Sequence of chain 1.C:
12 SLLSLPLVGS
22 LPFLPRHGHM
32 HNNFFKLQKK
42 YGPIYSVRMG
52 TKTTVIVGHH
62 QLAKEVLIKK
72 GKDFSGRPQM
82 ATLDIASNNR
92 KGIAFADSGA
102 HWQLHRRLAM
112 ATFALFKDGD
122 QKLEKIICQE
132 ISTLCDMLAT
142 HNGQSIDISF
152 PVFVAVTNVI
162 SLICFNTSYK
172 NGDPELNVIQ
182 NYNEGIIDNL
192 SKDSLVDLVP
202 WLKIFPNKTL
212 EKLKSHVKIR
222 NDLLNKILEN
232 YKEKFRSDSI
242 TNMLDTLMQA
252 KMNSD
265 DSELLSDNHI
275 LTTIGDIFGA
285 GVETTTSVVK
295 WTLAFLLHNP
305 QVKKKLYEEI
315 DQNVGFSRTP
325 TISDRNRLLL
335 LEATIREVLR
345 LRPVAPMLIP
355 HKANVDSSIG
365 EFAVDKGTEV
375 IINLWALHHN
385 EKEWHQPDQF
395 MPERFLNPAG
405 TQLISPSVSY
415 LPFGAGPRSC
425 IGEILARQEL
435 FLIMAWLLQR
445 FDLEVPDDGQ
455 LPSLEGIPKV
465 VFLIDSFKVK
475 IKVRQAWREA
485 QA

A small-molecule ligand and the protein it binds are described below.
Small molecule (SMILES): [C-]#[N+][C@H](C)[C@@H]1CC[C@@H]2[C@@H]3CC[C@H]4C[C@@H](OC=O)CC[C@]4(C)[C@H]3CC[C@@]21C

Binding-site contacts:
Ligand atom C18 contacts residue PHE24 of chain 1.C at 3.2 Å (hydrophobic).
Ligand atom N22 contacts residue TRP202 of chain 1.A at 4.0 Å.
Ligand atom C15 contacts residue LYS37 of chain 1.C at 3.3 Å.
Ligand atom C18 contacts residue LEU25 of chain 1.C at 3.6 Å (hydrophobic).
Ligand atom C12 contacts residue LEU38 of chain 1.C at 3.7 Å (hydrophobic).
Ligand atom C15 contacts residue LEU38 of chain 1.C at 3.9 Å (hydrophobic).
Ligand atom C17 contacts residue PHE24 of chain 1.C at 4.0 Å (hydrophobic).
Ligand atom C01 contacts residue PHE35 of chain 1.C at 3.8 Å (hydrophobic).
Ligand atom O14 contacts residue ASN34 of chain 1.C at 3.9 Å.
Ligand atom C02 contacts residue PRO26 of chain 1.C at 4.2 Å (hydrophobic).
Ligand atom C07 contacts residue MET31 of chain 1.C at 3.6 Å (hydrophobic).
Ligand atom C09 contacts residue LEU25 of chain 1.C at 4.0 Å (hydrophobic).
Ligand atom C10 contacts residue PHE24 of chain 1.C at 3.1 Å (hydrophobic).
Ligand atom C06 contacts residue MET31 of chain 1.C at 3.7 Å (hydrophobic).
Ligand atom C07 contacts residue PRO26 of chain 1.C at 3.7 Å (hydrophobic).
Ligand atom C19 contacts residue PRO26 of chain 1.C at 4.2 Å (hydrophobic).
Ligand atom C26 contacts residue PHE35 of chain 1.C at 3.2 Å (hydrophobic).
Ligand atom C03 contacts residue ASN34 of chain 1.C at 3.4 Å.
Ligand atom C02 contacts residue ASN34 of chain 1.C at 4.1 Å.
Ligand atom C19 contacts residue LEU25 of chain 1.C at 3.4 Å (hydrophobic).
Ligand atom C11 contacts residue PHE24 of chain 1.C at 3.8 Å (hydrophobic).
Ligand atom C11 contacts residue LEU38 of chain 1.C at 4.0 Å (hydrophobic).
Ligand atom C01 contacts residue ASN34 of chain 1.C at 3.0 Å.
Ligand atom C08 contacts residue LEU38 of chain 1.C at 4.2 Å (hydrophobic).
Ligand atom C08 contacts residue PHE24 of chain 1.C at 4.1 Å (hydrophobic).
Ligand atom C23 contacts residue MET50 of chain 1.C at 4.0 Å (hydrophobic).
Ligand atom C18 contacts residue PRO26 of chain 1.C at 3.9 Å (hydrophobic).
Ligand atom O14 contacts residue LYS37 of chain 1.C at 3.3 Å.
Ligand atom C09 contacts residue PHE24 of chain 1.C at 3.1 Å (hydrophobic).
Ligand atom C03 contacts residue LEU25 of chain 1.C at 4.1 Å (hydrophobic).
Ligand atom C21 contacts residue MET31 of chain 1.C at 4.2 Å (hydrophobic).
Ligand atom C06 contacts residue ASN34 of chain 1.C at 4.2 Å.
Ligand atom C04 contacts residue ASN34 of chain 1.C at 2.9 Å.
Ligand atom C10 contacts residue LEU38 of chain 1.C at 3.3 Å (hydrophobic).
Ligand atom C06 contacts residue PRO26 of chain 1.C at 3.5 Å (hydrophobic).
Ligand atom C23 contacts residue VAL200 of chain 1.A at 4.0 Å (hydrophobic).
Ligand atom C01 contacts residue LEU38 of chain 1.C at 3.5 Å (hydrophobic).
Ligand atom C05 contacts residue PRO26 of chain 1.C at 3.6 Å (hydrophobic).
Ligand atom C23 contacts residue TRP202 of chain 1.A at 3.3 Å (hydrophobic).
Ligand atom C03 contacts residue PRO26 of chain 1.C at 3.3 Å (hydrophobic).

Sequence of chain 1.A:
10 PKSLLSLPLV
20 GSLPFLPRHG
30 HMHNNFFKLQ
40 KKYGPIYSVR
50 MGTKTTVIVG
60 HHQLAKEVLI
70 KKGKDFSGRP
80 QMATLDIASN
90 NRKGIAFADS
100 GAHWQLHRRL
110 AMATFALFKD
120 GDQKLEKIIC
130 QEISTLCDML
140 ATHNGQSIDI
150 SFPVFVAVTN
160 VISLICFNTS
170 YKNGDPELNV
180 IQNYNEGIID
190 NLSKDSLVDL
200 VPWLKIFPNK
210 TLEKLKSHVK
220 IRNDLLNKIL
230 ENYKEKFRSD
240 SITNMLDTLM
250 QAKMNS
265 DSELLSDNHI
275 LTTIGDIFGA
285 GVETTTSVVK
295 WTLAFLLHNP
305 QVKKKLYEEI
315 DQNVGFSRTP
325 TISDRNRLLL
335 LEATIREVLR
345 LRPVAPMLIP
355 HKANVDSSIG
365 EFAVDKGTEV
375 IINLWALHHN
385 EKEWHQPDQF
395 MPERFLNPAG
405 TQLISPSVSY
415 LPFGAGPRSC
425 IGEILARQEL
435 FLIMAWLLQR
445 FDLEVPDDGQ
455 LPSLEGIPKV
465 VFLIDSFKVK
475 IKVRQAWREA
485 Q